Binding-site contacts:
Ligand atom C39 contacts residue GLU1948 of chain 1.A at 3.8 Å.
Ligand atom N21 contacts residue ILE1991 of chain 1.A at 3.4 Å (h-bond).
Ligand atom N10 contacts residue GLU1920 of chain 1.A at 3.0 Å (salt-bridge).
Ligand atom C16 contacts residue LEU1924 of chain 1.A at 3.5 Å (hydrophobic).
Ligand atom N10 contacts residue ASP2017 of chain 1.A at 3.3 Å (salt-bridge).
Ligand atom F27 contacts residue ILE2015 of chain 1.A at 3.4 Å.
Ligand atom O09 contacts residue ASP2017 of chain 1.A at 2.5 Å (salt-bridge).
Ligand atom C19 contacts residue ILE1990 of chain 1.A at 3.7 Å (hydrophobic).
Ligand atom C11 contacts residue LEU1924 of chain 1.A at 3.5 Å (hydrophobic).
Ligand atom C39 contacts residue ALA1950 of chain 1.A at 3.8 Å (hydrophobic).
Ligand atom C15 contacts residue ASP2017 of chain 1.A at 3.7 Å.
Ligand atom C16 contacts residue ASP2017 of chain 1.A at 3.5 Å.
Ligand atom N35 contacts residue LEU1949 of chain 1.A at 3.7 Å.
Ligand atom N35 contacts residue ALA1950 of chain 1.A at 2.9 Å (h-bond).
Ligand atom C01 contacts residue LYS1906 of chain 1.A at 3.6 Å.
Ligand atom C39 contacts residue LEU2001 of chain 1.A at 3.5 Å (hydrophobic).
Ligand atom C05 contacts residue MET1947 of chain 1.A at 3.6 Å (hydrophobic).
Ligand atom C06 contacts residue MET1947 of chain 1.A at 3.4 Å (hydrophobic).
Ligand atom C02 contacts residue MET1947 of chain 1.A at 3.8 Å (hydrophobic).
Ligand atom C24 contacts residue ILE1991 of chain 1.A at 3.5 Å (hydrophobic).
Ligand atom C37 contacts residue PHE1890 of chain 1.A at 3.3 Å (hydrophobic).
Ligand atom N38 contacts residue LEU1949 of chain 1.A at 3.5 Å.
Ligand atom C07 contacts residue MET1947 of chain 1.A at 3.5 Å (hydrophobic).
Ligand atom C01 contacts residue ALA1904 of chain 1.A at 3.5 Å (hydrophobic).
Ligand atom C16 contacts residue GLU1920 of chain 1.A at 3.6 Å.
Ligand atom C01 contacts residue VAL1893 of chain 1.A at 3.7 Å (hydrophobic).
Ligand atom N38 contacts residue ALA1950 of chain 1.A at 3.0 Å (h-bond).
Ligand atom O09 contacts residue ALA2016 of chain 1.A at 3.3 Å.
Ligand atom F28 contacts residue LEU1927 of chain 1.A at 3.2 Å.
Ligand atom C08 contacts residue ASP2017 of chain 1.A at 3.1 Å.
Ligand atom C06 contacts residue GLU1920 of chain 1.A at 3.4 Å.
Ligand atom N10 contacts residue LEU1924 of chain 1.A at 3.6 Å.
Ligand atom C12 contacts residue ASP2017 of chain 1.A at 3.8 Å.
Ligand atom C31 contacts residue LEU2001 of chain 1.A at 3.7 Å (hydrophobic).
Ligand atom C23 contacts residue TYR1992 of chain 1.A at 3.5 Å (hydrophobic).
Ligand atom C11 contacts residue GLU1920 of chain 1.A at 3.7 Å.
Ligand atom C34 contacts residue LEU1949 of chain 1.A at 3.7 Å (hydrophobic).
Ligand atom C11 contacts residue ASP2017 of chain 1.A at 3.5 Å.
Ligand atom C07 contacts residue LYS1906 of chain 1.A at 3.8 Å.
Ligand atom C34 contacts residue ALA1950 of chain 1.A at 3.7 Å (hydrophobic).

Sequence of chain 1.A:
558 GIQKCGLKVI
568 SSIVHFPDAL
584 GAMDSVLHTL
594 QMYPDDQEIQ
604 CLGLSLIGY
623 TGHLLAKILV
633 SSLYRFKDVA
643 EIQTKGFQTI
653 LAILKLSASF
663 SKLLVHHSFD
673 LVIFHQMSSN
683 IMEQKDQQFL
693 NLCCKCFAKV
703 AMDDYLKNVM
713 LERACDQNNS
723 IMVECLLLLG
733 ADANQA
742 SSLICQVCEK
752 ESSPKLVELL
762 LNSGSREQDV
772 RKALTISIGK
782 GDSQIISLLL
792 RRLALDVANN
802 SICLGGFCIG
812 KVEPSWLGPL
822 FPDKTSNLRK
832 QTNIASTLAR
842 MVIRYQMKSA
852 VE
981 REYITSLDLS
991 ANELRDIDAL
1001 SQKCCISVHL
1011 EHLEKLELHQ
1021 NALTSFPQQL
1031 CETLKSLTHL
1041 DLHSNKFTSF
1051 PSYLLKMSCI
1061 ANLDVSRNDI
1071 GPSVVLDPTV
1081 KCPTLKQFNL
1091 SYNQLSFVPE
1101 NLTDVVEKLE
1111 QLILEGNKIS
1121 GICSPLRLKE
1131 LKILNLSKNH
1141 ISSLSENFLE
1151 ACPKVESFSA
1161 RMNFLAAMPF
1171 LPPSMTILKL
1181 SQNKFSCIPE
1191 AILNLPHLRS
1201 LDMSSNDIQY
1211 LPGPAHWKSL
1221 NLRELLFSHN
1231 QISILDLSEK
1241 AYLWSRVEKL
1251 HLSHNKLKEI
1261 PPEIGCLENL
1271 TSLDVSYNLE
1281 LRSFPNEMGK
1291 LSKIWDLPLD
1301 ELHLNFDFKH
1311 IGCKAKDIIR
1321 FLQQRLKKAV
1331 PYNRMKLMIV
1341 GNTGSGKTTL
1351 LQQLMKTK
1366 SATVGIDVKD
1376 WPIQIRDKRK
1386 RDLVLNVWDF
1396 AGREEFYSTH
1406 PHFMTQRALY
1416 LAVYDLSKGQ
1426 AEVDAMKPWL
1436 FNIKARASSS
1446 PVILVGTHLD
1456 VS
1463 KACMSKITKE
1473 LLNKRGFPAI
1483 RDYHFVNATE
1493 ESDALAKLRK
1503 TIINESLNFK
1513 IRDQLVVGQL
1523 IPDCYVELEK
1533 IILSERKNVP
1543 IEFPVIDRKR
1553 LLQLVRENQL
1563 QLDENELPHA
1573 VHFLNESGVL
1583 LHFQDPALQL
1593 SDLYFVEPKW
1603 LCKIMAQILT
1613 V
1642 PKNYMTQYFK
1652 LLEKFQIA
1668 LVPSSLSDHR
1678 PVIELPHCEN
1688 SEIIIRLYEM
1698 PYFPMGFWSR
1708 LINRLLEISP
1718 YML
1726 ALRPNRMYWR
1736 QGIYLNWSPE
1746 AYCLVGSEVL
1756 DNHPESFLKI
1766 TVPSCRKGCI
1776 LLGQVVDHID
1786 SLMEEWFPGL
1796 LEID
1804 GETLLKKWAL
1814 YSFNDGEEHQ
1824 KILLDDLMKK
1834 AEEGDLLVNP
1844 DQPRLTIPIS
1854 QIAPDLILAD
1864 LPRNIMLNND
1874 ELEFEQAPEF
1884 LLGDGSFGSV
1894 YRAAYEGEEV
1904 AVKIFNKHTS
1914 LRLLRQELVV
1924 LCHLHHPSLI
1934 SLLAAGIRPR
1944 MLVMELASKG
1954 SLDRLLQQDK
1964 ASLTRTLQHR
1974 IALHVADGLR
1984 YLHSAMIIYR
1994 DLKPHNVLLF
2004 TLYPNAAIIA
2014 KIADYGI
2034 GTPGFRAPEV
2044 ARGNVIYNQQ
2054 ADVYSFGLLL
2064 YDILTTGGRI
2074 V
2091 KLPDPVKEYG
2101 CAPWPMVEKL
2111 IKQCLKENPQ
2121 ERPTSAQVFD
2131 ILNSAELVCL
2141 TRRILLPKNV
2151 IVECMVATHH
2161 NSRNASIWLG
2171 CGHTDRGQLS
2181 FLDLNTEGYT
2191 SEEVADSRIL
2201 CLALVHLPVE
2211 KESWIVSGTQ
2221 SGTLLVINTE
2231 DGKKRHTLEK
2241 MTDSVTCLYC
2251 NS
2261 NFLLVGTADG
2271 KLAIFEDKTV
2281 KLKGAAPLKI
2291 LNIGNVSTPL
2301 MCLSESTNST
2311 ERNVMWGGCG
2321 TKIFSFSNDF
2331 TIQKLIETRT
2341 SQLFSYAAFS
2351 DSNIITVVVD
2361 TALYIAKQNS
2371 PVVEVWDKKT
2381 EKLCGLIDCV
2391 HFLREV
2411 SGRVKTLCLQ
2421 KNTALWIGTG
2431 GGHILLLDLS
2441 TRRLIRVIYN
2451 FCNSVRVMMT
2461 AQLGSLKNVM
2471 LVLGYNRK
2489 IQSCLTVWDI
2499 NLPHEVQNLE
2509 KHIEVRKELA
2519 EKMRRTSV

A small-molecule ligand and the protein it binds are described below.
Small molecule (SMILES): Cc1ccc(C(=O)Nc2ccc(CN3CCN(C)CC3)c(C(F)(F)F)c2)cc1C#Cc1cnc2[nH]ncc2c1